A protein and the small-molecule ligand that binds it are described below.
Small molecule (SMILES): Brc1cnn2c(NCc3ccncc3)cc(-c3ccccc3)nc12

Sequence of chain 1.A:
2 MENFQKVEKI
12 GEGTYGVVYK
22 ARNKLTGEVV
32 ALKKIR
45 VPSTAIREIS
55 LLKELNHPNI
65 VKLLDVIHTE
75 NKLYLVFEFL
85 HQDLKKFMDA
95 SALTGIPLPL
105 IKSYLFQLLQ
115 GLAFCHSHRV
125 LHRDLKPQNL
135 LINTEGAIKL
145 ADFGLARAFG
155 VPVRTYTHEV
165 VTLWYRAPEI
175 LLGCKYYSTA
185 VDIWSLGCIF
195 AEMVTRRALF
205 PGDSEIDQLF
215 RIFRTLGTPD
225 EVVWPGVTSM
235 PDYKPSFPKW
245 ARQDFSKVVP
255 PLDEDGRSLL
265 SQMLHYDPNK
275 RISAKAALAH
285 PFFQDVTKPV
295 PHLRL

Binding-site contacts:
Ligand atom C13 contacts residue LEU84 of chain 1.A at 3.9 Å (hydrophobic).
Ligand atom BR24 contacts residue LYS34 of chain 1.A at 3.2 Å.
Ligand atom N10 contacts residue LEU84 of chain 1.A at 2.7 Å (h-bond).
Ligand atom C14 contacts residue LEU84 of chain 1.A at 3.6 Å (hydrophobic).
Ligand atom C20 contacts residue GLY12 of chain 1.A at 3.9 Å.
Ligand atom C20 contacts residue VAL19 of chain 1.A at 3.9 Å (hydrophobic).
Ligand atom C01 contacts residue ALA32 of chain 1.A at 3.6 Å (hydrophobic).
Ligand atom C12 contacts residue LEU84 of chain 1.A at 3.3 Å (hydrophobic).
Ligand atom C21 contacts residue GLY12 of chain 1.A at 3.7 Å.
Ligand atom N16 contacts residue ILE11 of chain 1.A at 3.5 Å.
Ligand atom C15 contacts residue PHE83 of chain 1.A at 3.9 Å (hydrophobic).
Ligand atom C05 contacts residue ALA32 of chain 1.A at 3.5 Å (hydrophobic).
Ligand atom C12 contacts residue GLN86 of chain 1.A at 3.8 Å.
Ligand atom C18 contacts residue ILE11 of chain 1.A at 3.6 Å (hydrophobic).
Ligand atom C01 contacts residue LEU135 of chain 1.A at 3.4 Å (hydrophobic).
Ligand atom N04 contacts residue LEU84 of chain 1.A at 3.2 Å (h-bond).
Ligand atom BR24 contacts residue ALA32 of chain 1.A at 3.9 Å.
Ligand atom C05 contacts residue GLU82 of chain 1.A at 3.2 Å.
Ligand atom C12 contacts residue HIS85 of chain 1.A at 3.8 Å.
Ligand atom C23 contacts residue ILE11 of chain 1.A at 3.8 Å (hydrophobic).
Ligand atom C23 contacts residue GLN132 of chain 1.A at 3.9 Å.
Ligand atom N03 contacts residue ILE11 of chain 1.A at 3.7 Å.
Ligand atom N03 contacts residue LEU135 of chain 1.A at 3.4 Å.
Ligand atom N04 contacts residue LEU135 of chain 1.A at 3.5 Å.
Ligand atom C21 contacts residue GLU13 of chain 1.A at 3.8 Å.
Ligand atom C02 contacts residue LEU135 of chain 1.A at 3.4 Å (hydrophobic).
Ligand atom C09 contacts residue LEU84 of chain 1.A at 3.8 Å (hydrophobic).
Ligand atom C15 contacts residue HIS85 of chain 1.A at 3.9 Å.
Ligand atom C15 contacts residue ILE11 of chain 1.A at 3.5 Å (hydrophobic).
Ligand atom C05 contacts residue LEU135 of chain 1.A at 3.4 Å (hydrophobic).
Ligand atom C22 contacts residue GLN132 of chain 1.A at 3.8 Å.
Ligand atom C19 contacts residue VAL19 of chain 1.A at 3.7 Å (hydrophobic).
Ligand atom C05 contacts residue LEU84 of chain 1.A at 3.7 Å (hydrophobic).
Ligand atom C13 contacts residue HIS85 of chain 1.A at 3.7 Å.
Ligand atom C08 contacts residue ILE11 of chain 1.A at 3.9 Å (hydrophobic).
Ligand atom BR24 contacts residue PHE81 of chain 1.A at 3.6 Å.
Ligand atom C14 contacts residue PHE83 of chain 1.A at 3.6 Å (hydrophobic).
Ligand atom C14 contacts residue HIS85 of chain 1.A at 3.4 Å.
Ligand atom C17 contacts residue ILE11 of chain 1.A at 3.6 Å (hydrophobic).
Ligand atom C09 contacts residue ILE11 of chain 1.A at 3.6 Å (hydrophobic).